Binding-site contacts:
Ligand atom C12 contacts residue LEU99 of chain 1.B at 4.1 Å (hydrophobic).
Ligand atom C24 contacts residue TRP120 of chain 1.B at 3.9 Å (hydrophobic).
Ligand atom C1 contacts residue TYR16 of chain 1.B at 3.3 Å (hydrophobic).
Ligand atom C1 contacts residue ASN40 of chain 1.B at 3.8 Å.
Ligand atom C16 contacts residue LEU99 of chain 1.B at 4.0 Å (hydrophobic).
Ligand atom O1 contacts residue ASN40 of chain 1.B at 4.2 Å.
Ligand atom C25 contacts residue MET90 of chain 1.B at 4.1 Å (hydrophobic).
Ligand atom C13 contacts residue VAL88 of chain 1.B at 4.1 Å (hydrophobic).
Ligand atom O1 contacts residue TYR57 of chain 1.B at 4.2 Å.
Ligand atom C2 contacts residue ASN40 of chain 1.B at 3.3 Å.
Ligand atom C10 contacts residue ASN40 of chain 1.B at 3.7 Å.
Ligand atom C10 contacts residue VAL101 of chain 1.B at 4.0 Å (hydrophobic).
Ligand atom C24 contacts residue LEU99 of chain 1.B at 3.9 Å (hydrophobic).
Ligand atom C6 contacts residue VAL20 of chain 1.B at 4.1 Å (hydrophobic).
Ligand atom C2 contacts residue PHE86 of chain 1.B at 3.8 Å (hydrophobic).
Ligand atom C1 contacts residue ASN103 of chain 1.B at 4.1 Å.
Ligand atom C6 contacts residue TYR57 of chain 1.B at 4.2 Å (hydrophobic).
Ligand atom O26 contacts residue MET90 of chain 1.B at 4.1 Å.
Ligand atom C11 contacts residue TRP120 of chain 1.B at 3.7 Å (hydrophobic).
Ligand atom C26 contacts residue MET90 of chain 1.B at 4.2 Å (hydrophobic).
Ligand atom C19 contacts residue VAL88 of chain 1.B at 4.0 Å (hydrophobic).
Ligand atom C6 contacts residue TYR16 of chain 1.B at 3.4 Å (hydrophobic).
Ligand atom C4 contacts residue VAL88 of chain 1.B at 4.0 Å (hydrophobic).
Ligand atom C18 contacts residue VAL88 of chain 1.B at 4.1 Å (hydrophobic).
Ligand atom C11 contacts residue LEU99 of chain 1.B at 3.5 Å (hydrophobic).
Ligand atom C16 contacts residue MET90 of chain 1.B at 4.2 Å (hydrophobic).
Ligand atom C3 contacts residue ASN40 of chain 1.B at 3.6 Å.
Ligand atom C5 contacts residue VAL20 of chain 1.B at 4.3 Å (hydrophobic).
Ligand atom C18 contacts residue GLY60 of chain 1.B at 3.9 Å.
Ligand atom C3 contacts residue VAL88 of chain 1.B at 4.2 Å (hydrophobic).
Ligand atom C10 contacts residue TRP120 of chain 1.B at 3.5 Å (hydrophobic).
Ligand atom C1 contacts residue PHE86 of chain 1.B at 3.9 Å (hydrophobic).
Ligand atom O1 contacts residue PHE86 of chain 1.B at 3.7 Å.
Ligand atom O1 contacts residue TYR16 of chain 1.B at 2.5 Å (h-bond).
Ligand atom C18 contacts residue VAL66 of chain 1.B at 4.3 Å (hydrophobic).
Ligand atom C19 contacts residue LEU61 of chain 1.B at 4.2 Å (hydrophobic).
Ligand atom O1 contacts residue MET116 of chain 1.B at 3.8 Å.
Ligand atom C27 contacts residue GLY60 of chain 1.B at 4.1 Å.
Ligand atom O1 contacts residue ASN103 of chain 1.B at 2.9 Å (h-bond).
Ligand atom C11 contacts residue ASN40 of chain 1.B at 4.3 Å.

Sequence of chain 1.B:
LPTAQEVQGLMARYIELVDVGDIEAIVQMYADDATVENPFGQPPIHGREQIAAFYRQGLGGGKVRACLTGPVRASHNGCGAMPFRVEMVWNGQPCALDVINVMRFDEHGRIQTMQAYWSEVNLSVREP

The protein below binds the small molecule below.
Small molecule (SMILES): C[C@]12CCc3c(ccc4cc(O)ccc34)[C@@H]1CCC2=O